Sequence of chain 1.B:
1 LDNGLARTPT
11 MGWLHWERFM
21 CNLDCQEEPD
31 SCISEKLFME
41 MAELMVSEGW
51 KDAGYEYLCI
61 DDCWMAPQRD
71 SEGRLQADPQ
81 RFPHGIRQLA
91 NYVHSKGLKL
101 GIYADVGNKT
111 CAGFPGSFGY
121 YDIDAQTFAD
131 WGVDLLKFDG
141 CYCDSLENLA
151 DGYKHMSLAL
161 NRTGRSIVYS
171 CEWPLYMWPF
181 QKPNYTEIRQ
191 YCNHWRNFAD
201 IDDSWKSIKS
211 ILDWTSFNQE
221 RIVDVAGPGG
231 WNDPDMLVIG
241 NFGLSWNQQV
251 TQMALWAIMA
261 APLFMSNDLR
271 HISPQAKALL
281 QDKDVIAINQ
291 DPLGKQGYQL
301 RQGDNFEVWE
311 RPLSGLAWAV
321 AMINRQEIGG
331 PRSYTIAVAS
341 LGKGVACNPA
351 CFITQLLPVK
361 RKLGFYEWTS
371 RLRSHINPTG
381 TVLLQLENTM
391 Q

Binding-site contacts:
Ligand atom C2 contacts residue ASN108 of chain 1.B at 2.4 Å.
Ligand atom N2 contacts residue PHE118 of chain 1.B at 3.3 Å.
Ligand atom C3 contacts residue ASN108 of chain 1.B at 3.7 Å.
Ligand atom C7 contacts residue ASN108 of chain 1.B at 3.7 Å.
Ligand atom C1 contacts residue ASN108 of chain 1.B at 1.4 Å.
Ligand atom O5 contacts residue ASN108 of chain 1.B at 2.4 Å (h-bond).
Ligand atom C3 contacts residue PHE118 of chain 1.B at 4.0 Å (hydrophobic).
Ligand atom C8 contacts residue PHE118 of chain 1.B at 3.6 Å (hydrophobic).
Ligand atom C7 contacts residue ASN148 of chain 1.B at 4.0 Å.
Ligand atom C5 contacts residue PHE118 of chain 1.B at 4.3 Å (hydrophobic).
Ligand atom C2 contacts residue PHE118 of chain 1.B at 4.0 Å (hydrophobic).
Ligand atom C8 contacts residue ASN148 of chain 1.B at 3.6 Å.
Ligand atom C5 contacts residue ASN108 of chain 1.B at 3.7 Å.
Ligand atom C1 contacts residue PHE118 of chain 1.B at 3.8 Å (hydrophobic).
Ligand atom O7 contacts residue TYR142 of chain 1.B at 3.4 Å (h-bond).
Ligand atom O7 contacts residue ASN108 of chain 1.B at 3.8 Å.
Ligand atom C7 contacts residue PHE118 of chain 1.B at 4.2 Å (hydrophobic).
Ligand atom C8 contacts residue GLY107 of chain 1.B at 4.5 Å.
Ligand atom O3 contacts residue ASN148 of chain 1.B at 4.4 Å.
Ligand atom C4 contacts residue ASN108 of chain 1.B at 4.2 Å.
Ligand atom O7 contacts residue ASN148 of chain 1.B at 4.4 Å.
Ligand atom O7 contacts residue CYS143 of chain 1.B at 3.9 Å.
Ligand atom C7 contacts residue TYR142 of chain 1.B at 4.2 Å (hydrophobic).
Ligand atom N2 contacts residue ASN108 of chain 1.B at 2.9 Å (h-bond).
Ligand atom C8 contacts residue CYS143 of chain 1.B at 4.0 Å (hydrophobic).

A small-molecule ligand and the protein it binds are described below.
Small molecule (SMILES): CC(=O)N[C@@H]1[C@@H](O)[C@H](O)[C@@H](CO)O[C@H]1O